Sequence of chain 1.D:
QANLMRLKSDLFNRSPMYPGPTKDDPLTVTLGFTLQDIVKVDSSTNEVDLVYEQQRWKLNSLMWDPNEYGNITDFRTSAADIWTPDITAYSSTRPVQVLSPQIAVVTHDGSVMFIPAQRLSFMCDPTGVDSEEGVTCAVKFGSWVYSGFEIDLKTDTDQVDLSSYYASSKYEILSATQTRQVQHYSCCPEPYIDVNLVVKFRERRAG

A small-molecule ligand and the protein it binds are described below.
Small molecule (SMILES): CC(=O)OCC[N+](C)(C)C

Sequence of chain 1.E:
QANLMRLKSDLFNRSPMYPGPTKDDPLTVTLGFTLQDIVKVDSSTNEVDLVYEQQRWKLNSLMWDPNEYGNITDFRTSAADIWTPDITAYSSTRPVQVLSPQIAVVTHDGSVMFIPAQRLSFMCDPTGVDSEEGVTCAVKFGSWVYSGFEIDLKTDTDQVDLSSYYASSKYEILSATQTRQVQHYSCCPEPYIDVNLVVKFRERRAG

Binding-site contacts:
Ligand atom C3 contacts residue TRP145 of chain 1.E at 3.6 Å (hydrophobic).
Ligand atom C2 contacts residue ACH1 of chain 1.IA at 3.8 Å.
Ligand atom N1 contacts residue TRP145 of chain 1.E at 3.9 Å.
Ligand atom C8 contacts residue TYR193 of chain 1.E at 3.8 Å (hydrophobic).
Ligand atom C6 contacts residue TRP145 of chain 1.E at 3.8 Å (hydrophobic).
Ligand atom N1 contacts residue ACH1 of chain 1.IA at 4.0 Å.
Ligand atom C9 contacts residue TYR91 of chain 1.E at 3.3 Å (hydrophobic).
Ligand atom N1 contacts residue TYR91 of chain 1.E at 4.3 Å.
Ligand atom C5 contacts residue TRP145 of chain 1.E at 3.4 Å (hydrophobic).
Ligand atom C8 contacts residue TRP145 of chain 1.E at 4.4 Å (hydrophobic).
Ligand atom C10 contacts residue TYR91 of chain 1.E at 3.4 Å (hydrophobic).
Ligand atom C6 contacts residue CYS188 of chain 1.E at 4.5 Å (hydrophobic).
Ligand atom C8 contacts residue TYR186 of chain 1.E at 3.5 Å (hydrophobic).
Ligand atom C9 contacts residue SER144 of chain 1.E at 3.5 Å.
Ligand atom C8 contacts residue CYS188 of chain 1.E at 4.5 Å (hydrophobic).
Ligand atom C2 contacts residue TRP145 of chain 1.E at 3.7 Å (hydrophobic).
Ligand atom C9 contacts residue TRP145 of chain 1.E at 3.3 Å (hydrophobic).
Ligand atom C3 contacts residue ILE116 of chain 1.D at 4.2 Å (hydrophobic).
Ligand atom C3 contacts residue CYS188 of chain 1.E at 4.2 Å (hydrophobic).
Ligand atom O7 contacts residue TRP145 of chain 1.E at 3.9 Å.
Ligand atom C10 contacts residue ACH1 of chain 1.IA at 3.5 Å.
Ligand atom C9 contacts residue TYR193 of chain 1.E at 4.2 Å (hydrophobic).
Ligand atom O4 contacts residue TRP145 of chain 1.E at 3.2 Å (h-bond).
Ligand atom C6 contacts residue CYS189 of chain 1.E at 3.5 Å (hydrophobic).
Ligand atom O4 contacts residue ILE116 of chain 1.D at 3.6 Å.
Ligand atom C10 contacts residue TYR186 of chain 1.E at 3.6 Å (hydrophobic).
Ligand atom O7 contacts residue ILE116 of chain 1.D at 3.8 Å.
Ligand atom O7 contacts residue VAL146 of chain 1.E at 3.6 Å.
Ligand atom C3 contacts residue ACH1 of chain 1.IA at 4.2 Å.
Ligand atom C6 contacts residue TYR193 of chain 1.E at 3.3 Å (hydrophobic).
Ligand atom C6 contacts residue ILE116 of chain 1.D at 4.1 Å (hydrophobic).
Ligand atom C5 contacts residue VAL146 of chain 1.E at 4.2 Å (hydrophobic).
Ligand atom C5 contacts residue ILE116 of chain 1.D at 3.6 Å (hydrophobic).
Ligand atom C6 contacts residue VAL146 of chain 1.E at 4.3 Å (hydrophobic).